Sequence of chain 1.A:
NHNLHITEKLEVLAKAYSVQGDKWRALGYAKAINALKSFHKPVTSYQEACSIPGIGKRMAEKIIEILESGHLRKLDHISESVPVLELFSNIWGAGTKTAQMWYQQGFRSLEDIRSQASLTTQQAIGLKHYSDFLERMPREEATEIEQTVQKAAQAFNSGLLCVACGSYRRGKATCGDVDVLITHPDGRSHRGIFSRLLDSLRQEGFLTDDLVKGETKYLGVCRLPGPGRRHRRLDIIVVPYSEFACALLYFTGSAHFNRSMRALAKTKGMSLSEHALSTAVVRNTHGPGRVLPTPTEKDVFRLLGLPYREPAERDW

Binding-site contacts:
Ligand atom P contacts residue NA1 of chain 1.H at 3.7 Å.
Ligand atom OP1 contacts residue GLY65 of chain 1.A at 3.0 Å.
Ligand atom OP1 contacts residue PRO62 of chain 1.A at 3.5 Å.
Ligand atom N2 contacts residue TRP33 of chain 1.A at 3.7 Å.
Ligand atom C4' contacts residue GLY63 of chain 1.A at 3.2 Å.
Ligand atom OP1 contacts residue LYS66 of chain 1.A at 3.5 Å (salt-bridge).
Ligand atom O5' contacts residue ARG34 of chain 1.A at 3.5 Å.
Ligand atom C6 contacts residue TRP33 of chain 1.A at 3.6 Å (hydrophobic).
Ligand atom N3 contacts residue TRP33 of chain 1.A at 3.3 Å (h-bond).
Ligand atom C8 contacts residue ARG34 of chain 1.A at 3.7 Å.
Ligand atom P contacts residue GLY63 of chain 1.A at 3.7 Å.
Ligand atom OP3 contacts residue LYS71 of chain 1.A at 3.2 Å (salt-bridge).
Ligand atom C2 contacts residue TRP33 of chain 1.A at 3.3 Å (hydrophobic).
Ligand atom C5' contacts residue GLY65 of chain 1.A at 3.5 Å.
Ligand atom OP1 contacts residue LYS71 of chain 1.A at 3.3 Å (salt-bridge).
Ligand atom OP2 contacts residue ILE64 of chain 1.A at 3.7 Å.
Ligand atom O4' contacts residue ARG34 of chain 1.A at 3.2 Å.
Ligand atom OP1 contacts residue MET68 of chain 1.A at 3.2 Å (h-bond).
Ligand atom N3 contacts residue GLY37 of chain 1.A at 3.5 Å.
Ligand atom OP1 contacts residue NA1 of chain 1.H at 3.1 Å (h-bond).
Ligand atom C4 contacts residue ARG34 of chain 1.A at 3.8 Å.
Ligand atom OP1 contacts residue TYR38 of chain 1.A at 3.0 Å (h-bond).
Ligand atom O3' contacts residue GLY63 of chain 1.A at 3.4 Å.
Ligand atom OP1 contacts residue LYS83 of chain 1.A at 2.7 Å (salt-bridge).
Ligand atom N1 contacts residue TRP33 of chain 1.A at 3.7 Å.
Ligand atom C4 contacts residue TRP33 of chain 1.A at 3.6 Å (hydrophobic).
Ligand atom P contacts residue LYS71 of chain 1.A at 3.7 Å.
Ligand atom C5' contacts residue GLY63 of chain 1.A at 3.4 Å.
Ligand atom OP2 contacts residue ARG34 of chain 1.A at 3.6 Å.
Ligand atom OP1 contacts residue GLY63 of chain 1.A at 2.8 Å (h-bond).
Ligand atom O6 contacts residue TRP33 of chain 1.A at 3.6 Å.
Ligand atom OP2 contacts residue NA1 of chain 1.H at 3.4 Å (h-bond).
Ligand atom OP1 contacts residue TYR26 of chain 1.A at 3.0 Å (h-bond).
Ligand atom O3' contacts residue MET68 of chain 1.A at 3.7 Å.
Ligand atom OP2 contacts residue ARG67 of chain 1.A at 3.8 Å.
Ligand atom P contacts residue LYS83 of chain 1.A at 3.8 Å.
Ligand atom OP1 contacts residue ARG67 of chain 1.A at 3.5 Å (salt-bridge).
Ligand atom O5' contacts residue TYR38 of chain 1.A at 3.7 Å.
Ligand atom N9 contacts residue ARG34 of chain 1.A at 3.6 Å.
Ligand atom O4' contacts residue TYR38 of chain 1.A at 3.8 Å.

A small-molecule ligand and the protein it binds are described below.
Small molecule (SMILES): Nc1ccn([C@H]2C[C@H](O[P](=O)(O)OC[C@H]3O[C@@H](n4ccc(N)nc4=O)C[C@@H]3O[P](=O)(O)OC[C@H]3O[C@@H](n4cnc5c(=O)nc(N)[nH]c54)C[C@@H]3O)[C@@H](CO[P](=O)(O)O[C@H]3C[C@H](n4cnc5c(=O)nc(N)[nH]c54)O[C@@H]3COP(=O)(O)O)O2)c(=O)n1